Binding-site contacts:
Ligand atom N2 contacts residue ASN538 of chain 1.C at 2.9 Å (h-bond).
Ligand atom C7 contacts residue ASN538 of chain 1.C at 3.4 Å.
Ligand atom O5 contacts residue SER500 of chain 1.C at 4.0 Å.
Ligand atom O7 contacts residue ASN538 of chain 1.C at 3.8 Å.
Ligand atom C8 contacts residue ASN538 of chain 1.C at 3.5 Å.
Ligand atom C8 contacts residue PHE536 of chain 1.C at 3.7 Å (hydrophobic).
Ligand atom C5 contacts residue ASN538 of chain 1.C at 3.6 Å.
Ligand atom C3 contacts residue ASN538 of chain 1.C at 3.8 Å.
Ligand atom C1 contacts residue SER500 of chain 1.C at 4.2 Å.
Ligand atom C2 contacts residue ASN538 of chain 1.C at 2.4 Å.
Ligand atom C4 contacts residue ASN538 of chain 1.C at 4.2 Å.
Ligand atom O5 contacts residue ASN538 of chain 1.C at 2.4 Å (h-bond).
Ligand atom C1 contacts residue ASN538 of chain 1.C at 1.4 Å.

The small molecule below binds the protein below.
Small molecule (SMILES): CC(=O)N[C@H]1[C@H](O[C@H]2[C@H](O)[C@@H](NC(C)=O)CO[C@@H]2CO)O[C@H](CO)[C@@H](O)[C@@H]1O

Sequence of chain 1.C:
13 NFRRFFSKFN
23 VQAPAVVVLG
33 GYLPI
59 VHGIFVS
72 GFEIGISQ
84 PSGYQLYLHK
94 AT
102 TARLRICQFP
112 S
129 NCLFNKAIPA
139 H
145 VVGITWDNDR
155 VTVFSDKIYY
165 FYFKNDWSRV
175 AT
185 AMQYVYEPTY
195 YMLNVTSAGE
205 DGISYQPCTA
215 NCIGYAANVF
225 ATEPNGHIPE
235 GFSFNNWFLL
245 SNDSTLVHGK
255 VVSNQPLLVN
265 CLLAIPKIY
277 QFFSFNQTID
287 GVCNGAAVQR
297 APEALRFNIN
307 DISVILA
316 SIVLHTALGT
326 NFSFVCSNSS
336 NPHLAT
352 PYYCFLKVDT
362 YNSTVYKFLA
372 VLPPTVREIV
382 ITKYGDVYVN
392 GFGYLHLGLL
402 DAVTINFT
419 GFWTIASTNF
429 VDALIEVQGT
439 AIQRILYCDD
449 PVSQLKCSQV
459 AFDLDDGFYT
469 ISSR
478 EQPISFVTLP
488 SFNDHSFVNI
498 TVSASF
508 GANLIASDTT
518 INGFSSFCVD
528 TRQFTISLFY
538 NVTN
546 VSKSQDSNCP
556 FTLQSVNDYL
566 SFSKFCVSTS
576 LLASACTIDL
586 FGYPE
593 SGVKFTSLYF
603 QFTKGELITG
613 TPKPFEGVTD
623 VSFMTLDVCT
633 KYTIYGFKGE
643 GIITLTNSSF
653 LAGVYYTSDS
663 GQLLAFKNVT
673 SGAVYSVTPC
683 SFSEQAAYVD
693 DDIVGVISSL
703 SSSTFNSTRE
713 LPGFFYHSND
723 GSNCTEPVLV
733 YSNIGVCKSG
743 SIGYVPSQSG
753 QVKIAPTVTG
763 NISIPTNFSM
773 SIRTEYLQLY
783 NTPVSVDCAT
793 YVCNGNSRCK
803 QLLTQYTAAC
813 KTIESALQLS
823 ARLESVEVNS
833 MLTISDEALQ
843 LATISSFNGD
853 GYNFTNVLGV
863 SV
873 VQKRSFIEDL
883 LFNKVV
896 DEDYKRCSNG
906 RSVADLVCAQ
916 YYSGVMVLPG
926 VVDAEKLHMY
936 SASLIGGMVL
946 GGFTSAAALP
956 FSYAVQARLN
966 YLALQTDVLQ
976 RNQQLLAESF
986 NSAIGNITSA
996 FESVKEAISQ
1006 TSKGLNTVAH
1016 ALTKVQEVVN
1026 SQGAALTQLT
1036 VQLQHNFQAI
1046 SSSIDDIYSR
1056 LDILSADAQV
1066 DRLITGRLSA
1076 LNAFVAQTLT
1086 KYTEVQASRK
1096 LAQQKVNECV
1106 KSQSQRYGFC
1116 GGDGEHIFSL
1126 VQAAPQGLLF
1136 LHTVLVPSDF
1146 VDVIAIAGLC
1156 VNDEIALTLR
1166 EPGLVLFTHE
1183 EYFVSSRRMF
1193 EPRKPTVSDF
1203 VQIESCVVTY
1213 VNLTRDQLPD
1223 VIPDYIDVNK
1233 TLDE